Sequence of chain 1.F:
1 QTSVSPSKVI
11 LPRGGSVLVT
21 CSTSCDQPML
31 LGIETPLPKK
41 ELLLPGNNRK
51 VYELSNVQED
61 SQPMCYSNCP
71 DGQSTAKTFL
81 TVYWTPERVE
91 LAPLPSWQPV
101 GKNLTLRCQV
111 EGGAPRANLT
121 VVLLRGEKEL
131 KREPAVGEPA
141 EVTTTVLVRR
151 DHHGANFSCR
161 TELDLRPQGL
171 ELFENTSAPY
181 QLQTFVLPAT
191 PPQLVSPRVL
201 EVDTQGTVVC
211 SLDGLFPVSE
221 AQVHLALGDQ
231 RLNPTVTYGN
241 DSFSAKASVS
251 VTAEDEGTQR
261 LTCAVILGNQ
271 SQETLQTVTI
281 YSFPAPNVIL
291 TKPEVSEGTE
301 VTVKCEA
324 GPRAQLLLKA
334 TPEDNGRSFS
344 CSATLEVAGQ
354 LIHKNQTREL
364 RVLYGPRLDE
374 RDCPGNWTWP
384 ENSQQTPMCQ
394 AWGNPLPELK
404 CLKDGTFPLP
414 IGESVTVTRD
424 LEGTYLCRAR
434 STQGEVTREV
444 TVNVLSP

A protein and the small-molecule ligand that binds it are described below.
Small molecule (SMILES): CC(=O)N[C@@H]1[C@@H](O)[C@H](O)[C@@H](CO)O[C@H]1O

Binding-site contacts:
Ligand atom C8 contacts residue ASP164 of chain 1.F at 4.5 Å.
Ligand atom O5 contacts residue ASN118 of chain 1.F at 1.8 Å (h-bond).
Ligand atom C3 contacts residue ASN118 of chain 1.F at 3.8 Å.
Ligand atom C6 contacts residue ALA117 of chain 1.F at 3.6 Å (hydrophobic).
Ligand atom O5 contacts residue GLN168 of chain 1.F at 4.0 Å.
Ligand atom O7 contacts residue ALA117 of chain 1.F at 4.5 Å.
Ligand atom C4 contacts residue ASN118 of chain 1.F at 3.8 Å.
Ligand atom O7 contacts residue ASN118 of chain 1.F at 3.5 Å (h-bond).
Ligand atom O6 contacts residue ALA117 of chain 1.F at 2.3 Å.
Ligand atom N2 contacts residue ASN118 of chain 1.F at 3.6 Å.
Ligand atom C2 contacts residue ALA117 of chain 1.F at 4.0 Å (hydrophobic).
Ligand atom C5 contacts residue GLN168 of chain 1.F at 4.5 Å.
Ligand atom N2 contacts residue PRO167 of chain 1.F at 4.0 Å.
Ligand atom C1 contacts residue ALA117 of chain 1.F at 3.9 Å (hydrophobic).
Ligand atom C5 contacts residue ASN118 of chain 1.F at 3.2 Å.
Ligand atom C4 contacts residue ALA117 of chain 1.F at 4.2 Å (hydrophobic).
Ligand atom C5 contacts residue ALA117 of chain 1.F at 4.2 Å (hydrophobic).
Ligand atom O5 contacts residue ALA117 of chain 1.F at 3.5 Å (h-bond).
Ligand atom C7 contacts residue PRO167 of chain 1.F at 3.9 Å (hydrophobic).
Ligand atom C2 contacts residue ASN118 of chain 1.F at 2.7 Å.
Ligand atom C7 contacts residue ASN118 of chain 1.F at 3.9 Å.
Ligand atom C1 contacts residue PRO167 of chain 1.F at 4.4 Å (hydrophobic).
Ligand atom C1 contacts residue ASN118 of chain 1.F at 1.6 Å.
Ligand atom O6 contacts residue ASN118 of chain 1.F at 4.0 Å.
Ligand atom C8 contacts residue PRO167 of chain 1.F at 3.7 Å (hydrophobic).
Ligand atom C1 contacts residue GLN168 of chain 1.F at 4.0 Å.
Ligand atom C6 contacts residue ASN118 of chain 1.F at 4.0 Å.